A protein and the small-molecule ligand that binds it are described below.
Small molecule (SMILES): C[C@H](N)C(=O)N[C@@H](CO)C(=O)N[C@@H](CO)C(=O)N[C@@H](Cc1ccccc1)C(=O)N[C@@H](Cc1ccccc1)C(=O)N[C@@H](CO)C(=O)N[C@@H](CC(=O)O)C(=O)N[C@@H](CCCN=C(N)N)C(=O)NCC=O

Binding-site contacts:
Ligand atom CG contacts residue ASN127 of chain 1.A at 3.4 Å.
Ligand atom OD1 contacts residue ASN127 of chain 1.A at 3.4 Å.
Ligand atom CB contacts residue ASN127 of chain 1.A at 3.4 Å.
Ligand atom O contacts residue GLN123 of chain 1.A at 2.8 Å (h-bond).
Ligand atom CZ contacts residue PHE122 of chain 1.A at 3.6 Å (hydrophobic).
Ligand atom CE2 contacts residue ASN38 of chain 1.A at 3.6 Å.
Ligand atom CZ contacts residue ASP28 of chain 1.A at 3.6 Å.
Ligand atom OD1 contacts residue ILE128 of chain 1.A at 2.9 Å (h-bond).
Ligand atom NH2 contacts residue ASP28 of chain 1.A at 2.7 Å (salt-bridge).
Ligand atom CA contacts residue GLN123 of chain 1.A at 3.6 Å.
Ligand atom C contacts residue GLY126 of chain 1.A at 3.6 Å.
Ligand atom NH1 contacts residue ASP28 of chain 1.A at 3.6 Å (salt-bridge).
Ligand atom O contacts residue GLN123 of chain 1.A at 3.0 Å (h-bond).
Ligand atom CE1 contacts residue SER118 of chain 1.A at 3.4 Å.
Ligand atom CB contacts residue PHE122 of chain 1.A at 3.5 Å (hydrophobic).
Ligand atom CD1 contacts residue ARG121 of chain 1.A at 3.4 Å.
Ligand atom OG contacts residue GLN123 of chain 1.A at 3.3 Å (h-bond).
Ligand atom CZ contacts residue ASP31 of chain 1.A at 3.4 Å.
Ligand atom OD2 contacts residue THR129 of chain 1.A at 2.7 Å (h-bond).
Ligand atom CD2 contacts residue GLY126 of chain 1.A at 3.4 Å.
Ligand atom O contacts residue PHE122 of chain 1.A at 3.3 Å.
Ligand atom O contacts residue SER124 of chain 1.A at 3.0 Å (h-bond).
Ligand atom C contacts residue GLN123 of chain 1.A at 3.6 Å.
Ligand atom CE1 contacts residue PHE122 of chain 1.A at 3.6 Å (hydrophobic).
Ligand atom O contacts residue GLN123 of chain 1.A at 3.3 Å.
Ligand atom CA contacts residue GLY126 of chain 1.A at 3.5 Å.
Ligand atom CB contacts residue GLY126 of chain 1.A at 3.5 Å.
Ligand atom OG contacts residue ASP31 of chain 1.A at 2.6 Å (salt-bridge).
Ligand atom OD2 contacts residue ILE128 of chain 1.A at 3.2 Å (h-bond).
Ligand atom CG contacts residue ILE128 of chain 1.A at 3.6 Å (hydrophobic).
Ligand atom NH1 contacts residue ILE27 of chain 1.A at 3.6 Å.
Ligand atom OG contacts residue GLY126 of chain 1.A at 3.0 Å (h-bond).
Ligand atom CZ contacts residue ASN38 of chain 1.A at 3.5 Å.
Ligand atom NH2 contacts residue ASP31 of chain 1.A at 3.2 Å (salt-bridge).
Ligand atom O contacts residue LEU125 of chain 1.A at 2.9 Å (h-bond).
Ligand atom NE contacts residue ASP31 of chain 1.A at 2.9 Å (salt-bridge).
Ligand atom N contacts residue GLY126 of chain 1.A at 2.8 Å (h-bond).
Ligand atom CG contacts residue ILE128 of chain 1.A at 3.4 Å (hydrophobic).
Ligand atom CB contacts residue ASP31 of chain 1.A at 3.4 Å.
Ligand atom OD2 contacts residue ASN127 of chain 1.A at 3.3 Å.

Sequence of chain 1.A:
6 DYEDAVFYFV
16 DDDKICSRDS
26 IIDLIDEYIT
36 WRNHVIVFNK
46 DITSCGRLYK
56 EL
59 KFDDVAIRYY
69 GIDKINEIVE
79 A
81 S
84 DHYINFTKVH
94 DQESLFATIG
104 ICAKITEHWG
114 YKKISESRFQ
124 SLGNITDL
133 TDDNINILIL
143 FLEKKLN